Sequence of chain 1.A:
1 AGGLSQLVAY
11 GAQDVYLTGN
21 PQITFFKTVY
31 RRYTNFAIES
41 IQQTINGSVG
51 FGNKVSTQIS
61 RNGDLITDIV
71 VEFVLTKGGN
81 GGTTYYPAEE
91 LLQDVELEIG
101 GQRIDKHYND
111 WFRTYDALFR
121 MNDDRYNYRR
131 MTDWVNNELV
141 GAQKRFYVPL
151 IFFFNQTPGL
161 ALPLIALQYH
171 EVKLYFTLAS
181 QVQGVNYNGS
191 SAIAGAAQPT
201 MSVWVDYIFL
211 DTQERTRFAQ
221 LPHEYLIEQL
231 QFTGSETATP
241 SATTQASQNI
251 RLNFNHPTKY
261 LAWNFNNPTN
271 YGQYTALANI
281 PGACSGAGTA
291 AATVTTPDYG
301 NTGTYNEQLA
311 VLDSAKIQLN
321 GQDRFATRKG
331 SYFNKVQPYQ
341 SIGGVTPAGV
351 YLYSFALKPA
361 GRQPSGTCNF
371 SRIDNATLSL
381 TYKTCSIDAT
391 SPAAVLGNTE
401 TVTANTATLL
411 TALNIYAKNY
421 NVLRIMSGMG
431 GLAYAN

The small molecule below binds the protein below.
Small molecule (SMILES): C[C@@H]1O[C@@H](O[C@H]2[C@H](O)[C@@H](CO)OC[C@@H]2O)[C@@H](O)[C@H](O)[C@@H]1O

Binding-site contacts:
Ligand atom O6 contacts residue ASP388 of chain 1.A at 4.0 Å.
Ligand atom C5 contacts residue ASN405 of chain 1.A at 3.5 Å.
Ligand atom C6 contacts residue ASP388 of chain 1.A at 3.4 Å.
Ligand atom C1 contacts residue THR406 of chain 1.A at 4.4 Å.
Ligand atom C5 contacts residue ASP388 of chain 1.A at 4.2 Å.
Ligand atom C5 contacts residue THR390 of chain 1.A at 4.1 Å.
Ligand atom C1 contacts residue ASN405 of chain 1.A at 1.4 Å.
Ligand atom C4 contacts residue ASN405 of chain 1.A at 4.1 Å.
Ligand atom O2 contacts residue ASN405 of chain 1.A at 2.9 Å (h-bond).
Ligand atom C6 contacts residue THR390 of chain 1.A at 3.7 Å.
Ligand atom O5 contacts residue ASP388 of chain 1.A at 4.2 Å.
Ligand atom O5 contacts residue ASN405 of chain 1.A at 2.2 Å (h-bond).
Ligand atom C3 contacts residue ASN405 of chain 1.A at 3.7 Å.
Ligand atom C2 contacts residue ASN405 of chain 1.A at 2.3 Å.